Binding-site contacts:
Ligand atom N2 contacts residue LYS290 of chain 1.B at 3.0 Å (salt-bridge).
Ligand atom C3 contacts residue LYS290 of chain 1.B at 3.7 Å.
Ligand atom O7 contacts residue PRO286 of chain 1.B at 3.7 Å.
Ligand atom O6 contacts residue GLN33 of chain 1.B at 3.7 Å.
Ligand atom C6 contacts residue ARG292 of chain 1.B at 3.9 Å.
Ligand atom O5 contacts residue ASN334 of chain 1.B at 2.3 Å (h-bond).
Ligand atom O7 contacts residue ASN334 of chain 1.B at 3.8 Å.
Ligand atom C7 contacts residue PRO286 of chain 1.B at 4.2 Å (hydrophobic).
Ligand atom O7 contacts residue LEU287 of chain 1.B at 4.3 Å.
Ligand atom C1 contacts residue LYS290 of chain 1.B at 3.6 Å.
Ligand atom O6 contacts residue SER336 of chain 1.B at 3.9 Å.
Ligand atom O7 contacts residue ARG292 of chain 1.B at 4.2 Å.
Ligand atom C5 contacts residue ASN334 of chain 1.B at 3.6 Å.
Ligand atom C7 contacts residue ASN334 of chain 1.B at 3.5 Å.
Ligand atom C8 contacts residue PRO286 of chain 1.B at 4.4 Å (hydrophobic).
Ligand atom C6 contacts residue ARG291 of chain 1.B at 4.0 Å.
Ligand atom C2 contacts residue ASN334 of chain 1.B at 2.4 Å.
Ligand atom C6 contacts residue LYS290 of chain 1.B at 4.5 Å.
Ligand atom N2 contacts residue ASN334 of chain 1.B at 2.8 Å (h-bond).
Ligand atom C7 contacts residue LYS290 of chain 1.B at 3.9 Å.
Ligand atom C3 contacts residue ASN334 of chain 1.B at 3.8 Å.
Ligand atom C2 contacts residue LYS290 of chain 1.B at 3.6 Å.
Ligand atom O4 contacts residue LYS290 of chain 1.B at 4.4 Å.
Ligand atom O5 contacts residue GLN33 of chain 1.B at 4.4 Å.
Ligand atom O6 contacts residue ARG292 of chain 1.B at 3.6 Å.
Ligand atom O7 contacts residue LYS290 of chain 1.B at 4.0 Å.
Ligand atom C1 contacts residue ASN334 of chain 1.B at 1.4 Å.
Ligand atom C4 contacts residue ASN334 of chain 1.B at 4.2 Å.

Sequence of chain 1.B:
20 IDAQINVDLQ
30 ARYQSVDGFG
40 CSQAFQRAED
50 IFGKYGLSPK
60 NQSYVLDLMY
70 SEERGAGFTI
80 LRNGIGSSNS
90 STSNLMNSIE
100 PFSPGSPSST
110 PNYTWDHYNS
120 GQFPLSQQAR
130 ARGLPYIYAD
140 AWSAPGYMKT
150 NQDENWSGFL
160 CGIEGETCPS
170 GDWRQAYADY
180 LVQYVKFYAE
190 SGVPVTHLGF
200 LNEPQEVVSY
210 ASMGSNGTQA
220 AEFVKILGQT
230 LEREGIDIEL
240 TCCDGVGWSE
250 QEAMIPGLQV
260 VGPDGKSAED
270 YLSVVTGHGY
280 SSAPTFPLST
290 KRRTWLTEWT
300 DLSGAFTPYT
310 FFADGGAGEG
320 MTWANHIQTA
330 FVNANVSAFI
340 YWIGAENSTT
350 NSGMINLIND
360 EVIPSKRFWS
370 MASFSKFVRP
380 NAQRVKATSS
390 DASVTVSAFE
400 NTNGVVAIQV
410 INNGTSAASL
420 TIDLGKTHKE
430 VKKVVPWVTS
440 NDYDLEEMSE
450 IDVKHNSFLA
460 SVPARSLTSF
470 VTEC

The small molecule below binds the protein below.
Small molecule (SMILES): CC(=O)N[C@H]1[C@H](O[C@H]2[C@H](O)[C@@H](NC(C)=O)CO[C@@H]2CO)O[C@H](CO)[C@@H](O[C@@H]2O[C@H](CO)[C@@H](O)[C@H](O)[C@@H]2O)[C@@H]1O